Binding-site contacts:
Ligand atom C2 contacts residue LYS15 of chain 2.A at 3.7 Å.
Ligand atom C4 contacts residue ASN281 of chain 2.A at 3.3 Å.
Ligand atom C7 contacts residue ASN456 of chain 2.A at 3.0 Å.
Ligand atom C3 contacts residue PHE425 of chain 2.A at 3.3 Å (hydrophobic).
Ligand atom N2 contacts residue GLY14 of chain 2.A at 3.8 Å.
Ligand atom C2 contacts residue ASN456 of chain 2.A at 2.5 Å.
Ligand atom C5 contacts residue LYS15 of chain 2.A at 3.9 Å.
Ligand atom O5 contacts residue LYS15 of chain 2.A at 3.2 Å.
Ligand atom C3 contacts residue ASN456 of chain 2.A at 3.8 Å.
Ligand atom O4 contacts residue ASN281 of chain 2.A at 2.6 Å (h-bond).
Ligand atom C1 contacts residue PHE425 of chain 2.A at 3.1 Å (hydrophobic).
Ligand atom N2 contacts residue PHE425 of chain 2.A at 3.3 Å (h-bond).
Ligand atom C8 contacts residue GLU13 of chain 2.A at 3.1 Å.
Ligand atom C8 contacts residue SER457 of chain 2.A at 3.7 Å.
Ligand atom O3 contacts residue ASN281 of chain 2.A at 3.1 Å (h-bond).
Ligand atom O4 contacts residue PRO280 of chain 2.A at 3.6 Å.
Ligand atom O5 contacts residue PHE425 of chain 2.A at 3.9 Å.
Ligand atom C2 contacts residue PHE425 of chain 2.A at 3.3 Å (hydrophobic).
Ligand atom O3 contacts residue THR427 of chain 2.A at 3.6 Å.
Ligand atom C5 contacts residue PHE425 of chain 2.A at 3.8 Å (hydrophobic).
Ligand atom C5 contacts residue ASN456 of chain 2.A at 3.6 Å.
Ligand atom C7 contacts residue GLY14 of chain 2.A at 3.5 Å.
Ligand atom O7 contacts residue GLU13 of chain 2.A at 3.6 Å.
Ligand atom N2 contacts residue GLU13 of chain 2.A at 3.8 Å.
Ligand atom C6 contacts residue LYS15 of chain 2.A at 3.8 Å.
Ligand atom C2 contacts residue GLY14 of chain 2.A at 3.8 Å.
Ligand atom O5 contacts residue ASN456 of chain 2.A at 2.3 Å (h-bond).
Ligand atom C1 contacts residue LYS15 of chain 2.A at 3.9 Å.
Ligand atom C1 contacts residue ASN456 of chain 2.A at 1.4 Å.
Ligand atom O6 contacts residue LYS15 of chain 2.A at 3.3 Å.
Ligand atom C8 contacts residue ASN456 of chain 2.A at 2.8 Å.
Ligand atom O7 contacts residue GLY14 of chain 2.A at 3.1 Å (h-bond).
Ligand atom C4 contacts residue LYS15 of chain 2.A at 3.7 Å.
Ligand atom O6 contacts residue ASP67 of chain 2.A at 3.9 Å.
Ligand atom C7 contacts residue GLU13 of chain 2.A at 3.3 Å.
Ligand atom C3 contacts residue PRO426 of chain 2.A at 3.9 Å (hydrophobic).
Ligand atom O3 contacts residue LYS15 of chain 2.A at 3.6 Å (salt-bridge).
Ligand atom O3 contacts residue GLY14 of chain 2.A at 3.3 Å.
Ligand atom N2 contacts residue ASN456 of chain 2.A at 2.9 Å (h-bond).
Ligand atom O7 contacts residue ASN456 of chain 2.A at 3.1 Å (h-bond).

A protein and the small-molecule ligand that binds it are described below.
Small molecule (SMILES): CC(=O)N[C@@H]1[C@@H](O)[C@H](O)[C@@H](CO)O[C@H]1O

Sequence of chain 2.A:
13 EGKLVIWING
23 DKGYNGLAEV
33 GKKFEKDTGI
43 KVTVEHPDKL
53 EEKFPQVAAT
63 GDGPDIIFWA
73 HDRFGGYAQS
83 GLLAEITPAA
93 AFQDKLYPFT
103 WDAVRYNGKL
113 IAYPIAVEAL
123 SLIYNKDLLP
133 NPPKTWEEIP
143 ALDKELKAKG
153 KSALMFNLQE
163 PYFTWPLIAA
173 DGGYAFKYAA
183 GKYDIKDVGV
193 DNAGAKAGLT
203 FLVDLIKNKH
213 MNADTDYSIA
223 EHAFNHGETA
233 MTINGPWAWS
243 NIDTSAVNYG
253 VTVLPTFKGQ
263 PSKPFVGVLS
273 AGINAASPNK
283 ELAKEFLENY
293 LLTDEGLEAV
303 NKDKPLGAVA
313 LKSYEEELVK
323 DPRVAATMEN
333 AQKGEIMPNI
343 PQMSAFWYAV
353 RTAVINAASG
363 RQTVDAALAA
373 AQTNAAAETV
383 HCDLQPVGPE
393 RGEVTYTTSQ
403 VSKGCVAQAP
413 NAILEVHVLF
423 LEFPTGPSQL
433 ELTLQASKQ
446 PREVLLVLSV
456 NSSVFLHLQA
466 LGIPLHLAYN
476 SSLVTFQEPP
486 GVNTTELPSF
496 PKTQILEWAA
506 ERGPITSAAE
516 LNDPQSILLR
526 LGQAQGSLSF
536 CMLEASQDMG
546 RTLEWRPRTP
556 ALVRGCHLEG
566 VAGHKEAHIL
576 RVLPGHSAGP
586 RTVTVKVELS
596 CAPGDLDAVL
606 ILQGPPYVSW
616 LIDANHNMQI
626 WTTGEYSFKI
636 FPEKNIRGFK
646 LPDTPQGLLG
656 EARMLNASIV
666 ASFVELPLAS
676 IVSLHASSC